Binding-site contacts:
Ligand atom C51 contacts residue SER18 of chain 1.B at 3.4 Å.
Ligand atom O3 contacts residue TYR82 of chain 1.A at 2.7 Å (h-bond).
Ligand atom O2 contacts residue VAL55 of chain 1.A at 3.1 Å.
Ligand atom O6 contacts residue ASP37 of chain 1.A at 2.8 Å (salt-bridge).
Ligand atom C27 contacts residue SER18 of chain 1.B at 3.4 Å.
Ligand atom C3 contacts residue TRP59 of chain 1.A at 3.4 Å (hydrophobic).
Ligand atom O3 contacts residue PHE99 of chain 1.A at 3.6 Å.
Ligand atom C49 contacts residue PHE22 of chain 1.B at 3.3 Å (hydrophobic).
Ligand atom C47 contacts residue PHE22 of chain 1.B at 3.5 Å (hydrophobic).
Ligand atom O5 contacts residue ASP37 of chain 1.A at 3.6 Å.
Ligand atom C40 contacts residue GLN53 of chain 1.A at 3.5 Å.
Ligand atom C10 contacts residue ASP37 of chain 1.A at 3.4 Å.
Ligand atom N7 contacts residue TYR82 of chain 1.A at 3.7 Å.
Ligand atom C22 contacts residue SER18 of chain 1.B at 3.6 Å.
Ligand atom C20 contacts residue TRP84 of chain 1.B at 3.6 Å (hydrophobic).
Ligand atom O1 contacts residue TYR82 of chain 1.A at 3.1 Å (h-bond).
Ligand atom C41 contacts residue VAL55 of chain 1.A at 3.4 Å (hydrophobic).
Ligand atom C50 contacts residue ASP85 of chain 1.B at 3.6 Å.
Ligand atom C30 contacts residue GLU54 of chain 1.A at 3.3 Å.
Ligand atom C45 contacts residue PHE91 of chain 1.B at 3.4 Å (hydrophobic).
Ligand atom C4 contacts residue TRP59 of chain 1.A at 3.6 Å (hydrophobic).
Ligand atom C50 contacts residue THR81 of chain 1.B at 3.1 Å.
Ligand atom O13 contacts residue GLN53 of chain 1.A at 2.6 Å (h-bond).
Ligand atom O4 contacts residue PHE36 of chain 1.A at 3.1 Å.
Ligand atom C21 contacts residue TYR88 of chain 1.B at 3.2 Å (hydrophobic).
Ligand atom C8 contacts residue TYR82 of chain 1.A at 3.3 Å (hydrophobic).
Ligand atom O10 contacts residue GLU54 of chain 1.A at 2.9 Å (salt-bridge).
Ligand atom C11 contacts residue TYR82 of chain 1.A at 3.6 Å (hydrophobic).
Ligand atom O2 contacts residue ILE56 of chain 1.A at 2.8 Å (h-bond).
Ligand atom O11 contacts residue PHE46 of chain 1.A at 3.4 Å.
Ligand atom C19 contacts residue TYR88 of chain 1.B at 3.6 Å (hydrophobic).
Ligand atom O4 contacts residue ASP37 of chain 1.A at 3.0 Å (salt-bridge).
Ligand atom C49 contacts residue TYR82 of chain 1.A at 3.4 Å (hydrophobic).
Ligand atom C43 contacts residue ILE90 of chain 1.A at 3.6 Å (hydrophobic).
Ligand atom C45 contacts residue LEU14 of chain 1.B at 3.5 Å (hydrophobic).
Ligand atom C9 contacts residue ASP37 of chain 1.A at 3.5 Å.
Ligand atom C1 contacts residue TYR82 of chain 1.A at 3.3 Å (hydrophobic).
Ligand atom C35 contacts residue TYR82 of chain 1.A at 3.3 Å (hydrophobic).
Ligand atom C39 contacts residue GLN53 of chain 1.A at 3.6 Å.
Ligand atom C2 contacts residue TYR82 of chain 1.A at 3.4 Å (hydrophobic).

This small molecule binds to this protein.
Small molecule (SMILES): CO[C@H]1C[C@@H]2CC[C@@H](C)[C@@](O)(O2)C(=O)C(=O)N2CCCC[C@H]2C(=O)O[C@H]([C@H](C)C[C@@H]2CC[C@@H](O)[C@H](OC)C2)CC(=O)[C@H](C)/C=C(\C)[C@@H](O)[C@@H](OC)C(=O)[C@H](C)C[C@H](C)/C=C/C=CC=C1C

Sequence of chain 1.B:
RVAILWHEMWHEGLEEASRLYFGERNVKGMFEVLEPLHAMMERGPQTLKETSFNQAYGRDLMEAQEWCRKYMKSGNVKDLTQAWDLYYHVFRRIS

Sequence of chain 1.A:
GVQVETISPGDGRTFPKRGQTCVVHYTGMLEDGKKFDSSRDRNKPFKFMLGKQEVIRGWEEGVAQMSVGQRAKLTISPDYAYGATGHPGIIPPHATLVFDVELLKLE